Binding-site contacts:
Ligand atom C5 contacts residue THR164 of chain 1.A at 4.0 Å.
Ligand atom N2 contacts residue ASN162 of chain 1.A at 3.1 Å (h-bond).
Ligand atom C2 contacts residue ASN162 of chain 1.A at 2.5 Å.
Ligand atom C4 contacts residue ASN162 of chain 1.A at 4.2 Å.
Ligand atom C3 contacts residue ASN162 of chain 1.A at 3.8 Å.
Ligand atom O7 contacts residue ASN162 of chain 1.A at 3.5 Å (h-bond).
Ligand atom O5 contacts residue ASN162 of chain 1.A at 2.3 Å (h-bond).
Ligand atom O6 contacts residue ASN165 of chain 1.A at 2.2 Å (h-bond).
Ligand atom C1 contacts residue ASN165 of chain 1.A at 3.9 Å.
Ligand atom O5 contacts residue ASN165 of chain 1.A at 3.2 Å (h-bond).
Ligand atom C6 contacts residue THR164 of chain 1.A at 4.1 Å.
Ligand atom C1 contacts residue THR164 of chain 1.A at 3.5 Å.
Ligand atom C6 contacts residue ASN165 of chain 1.A at 3.4 Å.
Ligand atom C1 contacts residue ASN162 of chain 1.A at 1.4 Å.
Ligand atom C4 contacts residue ASN165 of chain 1.A at 4.3 Å.
Ligand atom C5 contacts residue ASN165 of chain 1.A at 3.8 Å.
Ligand atom C5 contacts residue ASN162 of chain 1.A at 3.6 Å.
Ligand atom C7 contacts residue ASN162 of chain 1.A at 3.5 Å.
Ligand atom O5 contacts residue THR164 of chain 1.A at 3.8 Å.

A small-molecule ligand and the protein it binds are described below.
Small molecule (SMILES): CC(=O)N[C@@H]1[C@@H](O)[C@H](O)[C@@H](CO)O[C@H]1O

Sequence of chain 1.A:
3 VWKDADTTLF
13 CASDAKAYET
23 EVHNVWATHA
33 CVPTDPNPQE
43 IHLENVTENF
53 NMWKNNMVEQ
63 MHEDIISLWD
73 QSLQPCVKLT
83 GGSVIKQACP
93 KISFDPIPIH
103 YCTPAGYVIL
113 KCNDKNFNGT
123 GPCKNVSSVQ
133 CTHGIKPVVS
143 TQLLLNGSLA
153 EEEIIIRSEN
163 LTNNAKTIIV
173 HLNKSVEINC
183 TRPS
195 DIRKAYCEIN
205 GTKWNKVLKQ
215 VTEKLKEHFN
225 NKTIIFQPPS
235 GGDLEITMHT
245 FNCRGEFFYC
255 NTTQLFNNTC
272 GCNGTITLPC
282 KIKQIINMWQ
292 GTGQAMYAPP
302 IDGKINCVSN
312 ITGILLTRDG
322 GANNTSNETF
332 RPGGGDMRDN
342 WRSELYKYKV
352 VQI